Binding-site contacts:
Ligand atom CG contacts residue GLY229 of chain 1.B at 4.3 Å.
Ligand atom OXT contacts residue ARG129 of chain 1.B at 3.1 Å (salt-bridge).
Ligand atom CD contacts residue THR232 of chain 1.B at 4.4 Å.
Ligand atom CA contacts residue GLY228 of chain 1.B at 4.5 Å.
Ligand atom CD contacts residue PHE230 of chain 1.B at 4.4 Å (hydrophobic).
Ligand atom CD contacts residue GLY229 of chain 1.B at 3.9 Å.
Ligand atom OE1 contacts residue ASN231 of chain 1.B at 3.4 Å (h-bond).
Ligand atom OXT contacts residue GLY228 of chain 1.B at 4.2 Å.
Ligand atom C contacts residue GLY229 of chain 1.B at 4.2 Å.
Ligand atom N contacts residue GLY228 of chain 1.B at 4.1 Å.
Ligand atom O contacts residue ARG129 of chain 1.B at 2.8 Å (salt-bridge).
Ligand atom CD contacts residue ASN231 of chain 1.B at 4.2 Å.
Ligand atom OE2 contacts residue ASN231 of chain 1.B at 3.9 Å.
Ligand atom OE1 contacts residue GLY229 of chain 1.B at 4.0 Å.
Ligand atom CA contacts residue GLY229 of chain 1.B at 3.8 Å.
Ligand atom N contacts residue GLY229 of chain 1.B at 3.2 Å (h-bond).
Ligand atom OE2 contacts residue THR232 of chain 1.B at 3.2 Å.
Ligand atom C contacts residue GLY228 of chain 1.B at 4.0 Å.
Ligand atom O contacts residue GLY229 of chain 1.B at 4.4 Å.
Ligand atom OE1 contacts residue PHE230 of chain 1.B at 3.8 Å.
Ligand atom C contacts residue ARG129 of chain 1.B at 3.3 Å.
Ligand atom O contacts residue GLY228 of chain 1.B at 3.9 Å.
Ligand atom CB contacts residue GLY229 of chain 1.B at 3.5 Å.
Ligand atom OE2 contacts residue GLY229 of chain 1.B at 3.9 Å.

Sequence of chain 1.B:
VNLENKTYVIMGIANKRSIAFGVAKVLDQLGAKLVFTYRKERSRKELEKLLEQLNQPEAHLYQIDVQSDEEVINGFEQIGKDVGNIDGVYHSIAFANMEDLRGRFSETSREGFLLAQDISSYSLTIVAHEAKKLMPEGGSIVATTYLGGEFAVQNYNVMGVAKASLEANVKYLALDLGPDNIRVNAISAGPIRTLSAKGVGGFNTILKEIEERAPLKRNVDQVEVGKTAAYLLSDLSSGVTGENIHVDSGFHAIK

The small molecule below binds the protein below.
Small molecule (SMILES): N[C@@H](CCC(=O)O)C(=O)O